Sequence of chain 1.D:
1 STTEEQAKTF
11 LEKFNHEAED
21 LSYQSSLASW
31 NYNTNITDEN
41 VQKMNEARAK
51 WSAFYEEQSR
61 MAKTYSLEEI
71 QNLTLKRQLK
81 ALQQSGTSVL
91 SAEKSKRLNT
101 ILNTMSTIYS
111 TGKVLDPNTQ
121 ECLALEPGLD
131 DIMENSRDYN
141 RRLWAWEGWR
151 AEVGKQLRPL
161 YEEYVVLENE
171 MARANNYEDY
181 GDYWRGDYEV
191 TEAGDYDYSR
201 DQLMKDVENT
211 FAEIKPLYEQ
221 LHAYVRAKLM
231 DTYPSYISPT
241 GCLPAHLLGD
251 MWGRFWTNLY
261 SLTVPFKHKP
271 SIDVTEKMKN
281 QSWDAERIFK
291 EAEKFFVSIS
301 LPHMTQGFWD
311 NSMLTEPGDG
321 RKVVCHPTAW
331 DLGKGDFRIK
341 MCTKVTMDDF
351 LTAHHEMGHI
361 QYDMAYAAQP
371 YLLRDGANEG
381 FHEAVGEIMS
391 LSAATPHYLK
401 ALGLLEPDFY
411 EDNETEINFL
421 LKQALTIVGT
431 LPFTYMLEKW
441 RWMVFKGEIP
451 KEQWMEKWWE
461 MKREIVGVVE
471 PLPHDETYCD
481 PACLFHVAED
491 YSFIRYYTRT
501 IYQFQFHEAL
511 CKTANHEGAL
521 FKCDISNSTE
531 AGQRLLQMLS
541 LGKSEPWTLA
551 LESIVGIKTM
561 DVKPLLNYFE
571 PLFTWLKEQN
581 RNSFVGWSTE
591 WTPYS

Binding-site contacts:
Ligand atom O5 contacts residue ASN527 of chain 1.D at 2.4 Å (h-bond).
Ligand atom C2 contacts residue ASN527 of chain 1.D at 2.4 Å.
Ligand atom C7 contacts residue ALA401 of chain 1.D at 3.8 Å (hydrophobic).
Ligand atom C8 contacts residue LYS400 of chain 1.D at 3.6 Å.
Ligand atom C5 contacts residue ASN527 of chain 1.D at 3.6 Å.
Ligand atom C8 contacts residue ASN527 of chain 1.D at 4.0 Å.
Ligand atom O7 contacts residue LYS400 of chain 1.D at 3.4 Å (salt-bridge).
Ligand atom O3 contacts residue ASN527 of chain 1.D at 3.6 Å.
Ligand atom C4 contacts residue ASN527 of chain 1.D at 4.2 Å.
Ligand atom N2 contacts residue ASN527 of chain 1.D at 3.4 Å (h-bond).
Ligand atom C1 contacts residue ASN527 of chain 1.D at 1.4 Å.
Ligand atom O7 contacts residue ALA401 of chain 1.D at 3.3 Å (h-bond).
Ligand atom C7 contacts residue ASN527 of chain 1.D at 4.1 Å.
Ligand atom C8 contacts residue ALA401 of chain 1.D at 3.7 Å (hydrophobic).
Ligand atom C3 contacts residue ASN527 of chain 1.D at 3.5 Å.
Ligand atom C7 contacts residue LYS400 of chain 1.D at 3.9 Å.

This small molecule binds to this protein.
Small molecule (SMILES): CC(=O)N[C@H]1[C@H](O[C@H]2[C@H](O)[C@@H](NC(C)=O)CO[C@@H]2CO)O[C@H](CO)[C@@H](O)[C@@H]1O